Binding-site contacts:
Ligand atom C4 contacts residue ASN47 of chain 1.C at 4.1 Å.
Ligand atom N2 contacts residue HIS45 of chain 1.C at 4.1 Å.
Ligand atom N2 contacts residue ASN47 of chain 1.C at 3.0 Å (h-bond).
Ligand atom C7 contacts residue ASN47 of chain 1.C at 3.9 Å.
Ligand atom C8 contacts residue ASN47 of chain 1.C at 4.2 Å.
Ligand atom C2 contacts residue ASN47 of chain 1.C at 2.5 Å.
Ligand atom O5 contacts residue ASN47 of chain 1.C at 2.3 Å (h-bond).
Ligand atom C5 contacts residue ASN47 of chain 1.C at 3.6 Å.
Ligand atom C3 contacts residue ASN47 of chain 1.C at 3.8 Å.
Ligand atom C1 contacts residue ASN47 of chain 1.C at 1.4 Å.

This small molecule binds to this protein.
Small molecule (SMILES): CC(=O)N[C@@H]1[C@@H](O)[C@H](O)[C@@H](CO)O[C@H]1O

Sequence of chain 1.C:
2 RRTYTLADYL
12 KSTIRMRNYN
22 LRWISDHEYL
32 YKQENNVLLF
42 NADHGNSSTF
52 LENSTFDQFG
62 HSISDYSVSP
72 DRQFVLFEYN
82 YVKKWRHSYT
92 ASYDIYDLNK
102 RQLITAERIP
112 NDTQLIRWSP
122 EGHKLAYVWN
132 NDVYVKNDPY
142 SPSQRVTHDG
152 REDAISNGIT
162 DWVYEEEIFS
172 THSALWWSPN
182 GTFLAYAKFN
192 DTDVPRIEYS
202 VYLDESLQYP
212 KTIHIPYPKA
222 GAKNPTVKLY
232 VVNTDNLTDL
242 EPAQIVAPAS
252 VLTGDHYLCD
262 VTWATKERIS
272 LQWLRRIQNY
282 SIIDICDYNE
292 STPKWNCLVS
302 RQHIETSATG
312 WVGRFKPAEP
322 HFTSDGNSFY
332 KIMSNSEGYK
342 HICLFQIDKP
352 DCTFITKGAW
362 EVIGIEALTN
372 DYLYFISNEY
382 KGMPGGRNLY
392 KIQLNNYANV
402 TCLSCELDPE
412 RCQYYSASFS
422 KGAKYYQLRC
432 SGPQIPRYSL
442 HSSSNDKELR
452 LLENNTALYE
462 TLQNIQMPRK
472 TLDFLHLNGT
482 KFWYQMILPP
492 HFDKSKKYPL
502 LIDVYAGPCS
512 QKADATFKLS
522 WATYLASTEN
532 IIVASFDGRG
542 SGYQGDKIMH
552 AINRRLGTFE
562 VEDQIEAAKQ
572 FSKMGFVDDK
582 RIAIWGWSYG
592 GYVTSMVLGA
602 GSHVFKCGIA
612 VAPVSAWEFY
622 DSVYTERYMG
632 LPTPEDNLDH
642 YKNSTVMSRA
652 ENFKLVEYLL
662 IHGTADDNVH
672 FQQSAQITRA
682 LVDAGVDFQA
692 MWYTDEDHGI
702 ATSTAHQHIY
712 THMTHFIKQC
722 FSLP